Sequence of chain 1.B:
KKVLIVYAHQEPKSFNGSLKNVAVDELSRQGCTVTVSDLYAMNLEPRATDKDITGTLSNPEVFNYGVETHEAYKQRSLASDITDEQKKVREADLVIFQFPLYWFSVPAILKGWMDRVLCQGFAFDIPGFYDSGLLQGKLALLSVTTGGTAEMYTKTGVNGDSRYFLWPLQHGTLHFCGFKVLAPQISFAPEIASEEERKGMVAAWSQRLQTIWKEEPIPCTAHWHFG

Sequence of chain 1.A:
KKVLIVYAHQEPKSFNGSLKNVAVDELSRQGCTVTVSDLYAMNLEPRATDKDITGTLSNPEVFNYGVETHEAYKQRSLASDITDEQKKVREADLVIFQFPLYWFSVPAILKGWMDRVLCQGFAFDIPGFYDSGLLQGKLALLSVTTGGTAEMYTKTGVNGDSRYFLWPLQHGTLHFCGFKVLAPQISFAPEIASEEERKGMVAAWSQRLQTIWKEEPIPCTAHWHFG

The small molecule below binds the protein below.
Small molecule (SMILES): C1=C/COCc2cc(ccc2OCCN2CCCC2)Nc2nccc(n2)-c2cccc(c2)COC/1

Binding-site contacts:
Ligand atom C29 contacts residue GLY151 of chain 1.A at 3.7 Å.
Ligand atom C24 contacts residue GLY175 of chain 1.B at 3.8 Å.
Ligand atom N14 contacts residue FAD1 of chain 1.C at 3.5 Å.
Ligand atom C24 contacts residue FAD1 of chain 1.C at 3.7 Å.
Ligand atom C25 contacts residue PHE107 of chain 1.A at 3.8 Å (hydrophobic).
Ligand atom C25 contacts residue PHE179 of chain 1.B at 3.5 Å (hydrophobic).
Ligand atom C6 contacts residue PHE127 of chain 1.B at 3.4 Å (hydrophobic).
Ligand atom N3 contacts residue FAD1 of chain 1.C at 3.5 Å (h-bond).
Ligand atom C27 contacts residue PHE179 of chain 1.B at 3.8 Å (hydrophobic).
Ligand atom C29 contacts residue ASN162 of chain 1.A at 3.6 Å.
Ligand atom C26 contacts residue FAD1 of chain 1.C at 3.4 Å.
Ligand atom O30 contacts residue GLY151 of chain 1.A at 3.8 Å.
Ligand atom C23 contacts residue PHE179 of chain 1.B at 3.5 Å (hydrophobic).
Ligand atom C23 contacts residue FAD1 of chain 1.C at 3.5 Å.
Ligand atom C4 contacts residue PHE127 of chain 1.B at 3.4 Å (hydrophobic).
Ligand atom N2 contacts residue PHE127 of chain 1.B at 3.2 Å.
Ligand atom C24 contacts residue PHE107 of chain 1.A at 3.7 Å (hydrophobic).
Ligand atom C23 contacts residue TRP106 of chain 1.A at 3.8 Å (hydrophobic).
Ligand atom C2 contacts residue FAD1 of chain 1.C at 3.2 Å.
Ligand atom C28 contacts residue GLY150 of chain 1.A at 3.6 Å.
Ligand atom C6 contacts residue TRP106 of chain 1.A at 3.5 Å (hydrophobic).
Ligand atom C9 contacts residue GLU194 of chain 1.A at 3.8 Å.
Ligand atom N2 contacts residue FAD1 of chain 1.C at 3.5 Å.
Ligand atom C27 contacts residue FAD1 of chain 1.C at 3.4 Å.
Ligand atom C7 contacts residue FAD1 of chain 1.C at 3.3 Å.
Ligand atom C24 contacts residue PHE179 of chain 1.B at 3.3 Å (hydrophobic).
Ligand atom C25 contacts residue FAD1 of chain 1.C at 3.6 Å.
Ligand atom N14 contacts residue PHE127 of chain 1.B at 3.8 Å.
Ligand atom C22 contacts residue PHE179 of chain 1.B at 3.6 Å (hydrophobic).
Ligand atom C15 contacts residue FAD1 of chain 1.C at 3.7 Å.
Ligand atom C25 contacts residue ASN162 of chain 1.A at 3.7 Å.
Ligand atom C29 contacts residue FAD1 of chain 1.C at 3.2 Å.
Ligand atom C4 contacts residue FAD1 of chain 1.C at 3.3 Å.
Ligand atom C34 contacts residue MET155 of chain 1.A at 3.7 Å (hydrophobic).
Ligand atom O31 contacts residue ILE129 of chain 1.B at 3.4 Å.
Ligand atom C7 contacts residue TRP106 of chain 1.A at 3.5 Å (hydrophobic).
Ligand atom C22 contacts residue FAD1 of chain 1.C at 3.4 Å.
Ligand atom O30 contacts residue ASN162 of chain 1.A at 2.8 Å (h-bond).
Ligand atom C26 contacts residue PHE179 of chain 1.B at 3.8 Å (hydrophobic).
Ligand atom C6 contacts residue FAD1 of chain 1.C at 3.3 Å.